Sequence of chain 1.A:
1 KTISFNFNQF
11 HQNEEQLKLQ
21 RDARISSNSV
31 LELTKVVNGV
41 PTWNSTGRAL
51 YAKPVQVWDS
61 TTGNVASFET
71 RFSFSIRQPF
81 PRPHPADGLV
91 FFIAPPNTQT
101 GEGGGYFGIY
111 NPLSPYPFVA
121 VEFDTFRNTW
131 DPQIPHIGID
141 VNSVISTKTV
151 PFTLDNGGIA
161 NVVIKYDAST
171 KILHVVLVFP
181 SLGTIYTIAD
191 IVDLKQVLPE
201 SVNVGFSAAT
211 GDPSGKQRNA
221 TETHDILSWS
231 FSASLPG

Binding-site contacts:
Ligand atom C3 contacts residue ASN128 of chain 1.A at 3.5 Å.
Ligand atom C1 contacts residue SER214 of chain 1.A at 3.9 Å.
Ligand atom C2 contacts residue ASP212 of chain 1.A at 4.2 Å.
Ligand atom O7 contacts residue GLY104 of chain 1.A at 3.7 Å.
Ligand atom C7 contacts residue ASN128 of chain 1.A at 3.8 Å.
Ligand atom N2 contacts residue ASN128 of chain 1.A at 3.4 Å (h-bond).
Ligand atom O4 contacts residue GLY104 of chain 1.A at 3.9 Å.
Ligand atom O5 contacts residue ASP212 of chain 1.A at 3.9 Å.
Ligand atom C3 contacts residue GLY105 of chain 1.A at 4.0 Å.
Ligand atom C8 contacts residue ASN128 of chain 1.A at 3.9 Å.
Ligand atom C8 contacts residue TYR106 of chain 1.A at 4.0 Å (hydrophobic).
Ligand atom C6 contacts residue ASP212 of chain 1.A at 4.0 Å.
Ligand atom C4 contacts residue PHE126 of chain 1.A at 3.7 Å (hydrophobic).
Ligand atom C4 contacts residue ASP212 of chain 1.A at 4.2 Å.
Ligand atom C6 contacts residue ALA220 of chain 1.A at 3.7 Å (hydrophobic).
Ligand atom O3 contacts residue ASP87 of chain 1.A at 2.6 Å (salt-bridge).
Ligand atom N2 contacts residue GLY105 of chain 1.A at 4.3 Å.
Ligand atom O6 contacts residue ALA220 of chain 1.A at 3.6 Å.
Ligand atom O7 contacts residue GLY105 of chain 1.A at 3.1 Å (h-bond).
Ligand atom O4 contacts residue ASP87 of chain 1.A at 2.8 Å (salt-bridge).
Ligand atom O3 contacts residue ASN128 of chain 1.A at 3.0 Å (h-bond).
Ligand atom O5 contacts residue SER214 of chain 1.A at 4.3 Å.
Ligand atom C7 contacts residue GLY105 of chain 1.A at 3.8 Å.
Ligand atom C3 contacts residue ASP87 of chain 1.A at 3.5 Å.
Ligand atom O3 contacts residue PHE126 of chain 1.A at 3.7 Å.
Ligand atom O6 contacts residue HIS84 of chain 1.A at 3.5 Å (h-bond).
Ligand atom C4 contacts residue ASP87 of chain 1.A at 3.3 Å.
Ligand atom O7 contacts residue GLY103 of chain 1.A at 4.0 Å.
Ligand atom C5 contacts residue PHE126 of chain 1.A at 3.8 Å (hydrophobic).
Ligand atom C2 contacts residue ASN128 of chain 1.A at 4.1 Å.
Ligand atom O3 contacts residue GLY105 of chain 1.A at 2.7 Å (h-bond).
Ligand atom O6 contacts residue GLN217 of chain 1.A at 4.3 Å.
Ligand atom O3 contacts residue GLY104 of chain 1.A at 3.6 Å.
Ligand atom C8 contacts residue TRP130 of chain 1.A at 3.9 Å (hydrophobic).
Ligand atom O4 contacts residue ASP212 of chain 1.A at 3.0 Å (salt-bridge).
Ligand atom C6 contacts residue GLY211 of chain 1.A at 4.0 Å.
Ligand atom O6 contacts residue GLY215 of chain 1.A at 3.7 Å.
Ligand atom C3 contacts residue PHE126 of chain 1.A at 3.4 Å (hydrophobic).
Ligand atom O4 contacts residue GLY211 of chain 1.A at 3.6 Å.
Ligand atom O5 contacts residue GLY215 of chain 1.A at 3.6 Å.

A small-molecule ligand and the protein it binds are described below.
Small molecule (SMILES): CC(=O)N[C@@H]1[C@@H](O)[C@@H](O)[C@@H](CO)O[C@@H]1O